This protein binds this small molecule.
Small molecule (SMILES): Cc1ccncc1NC(=O)Cc1cncc(Cl)c1

Sequence of chain 1.A:
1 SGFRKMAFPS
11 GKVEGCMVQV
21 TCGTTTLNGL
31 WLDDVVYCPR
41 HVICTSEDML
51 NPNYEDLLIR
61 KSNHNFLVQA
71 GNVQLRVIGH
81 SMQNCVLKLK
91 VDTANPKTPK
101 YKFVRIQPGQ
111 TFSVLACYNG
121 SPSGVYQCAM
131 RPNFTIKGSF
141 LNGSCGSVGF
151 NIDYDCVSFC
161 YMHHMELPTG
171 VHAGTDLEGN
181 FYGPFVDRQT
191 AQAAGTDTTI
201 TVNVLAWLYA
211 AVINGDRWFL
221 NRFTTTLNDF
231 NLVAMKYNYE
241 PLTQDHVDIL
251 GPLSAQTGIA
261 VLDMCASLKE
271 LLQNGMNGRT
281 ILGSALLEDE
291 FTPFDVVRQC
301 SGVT

Binding-site contacts:
Ligand atom O contacts residue GLU166 of chain 1.A at 2.9 Å (salt-bridge).
Ligand atom C11 contacts residue HIS164 of chain 1.A at 3.8 Å.
Ligand atom C12 contacts residue HIS164 of chain 1.A at 3.2 Å.
Ligand atom N contacts residue SER144 of chain 1.A at 3.7 Å.
Ligand atom C1 contacts residue ASN142 of chain 1.A at 3.8 Å.
Ligand atom C4 contacts residue GLU166 of chain 1.A at 3.7 Å.
Ligand atom C5 contacts residue GLU166 of chain 1.A at 3.9 Å.
Ligand atom C11 contacts residue MET49 of chain 1.A at 3.6 Å (hydrophobic).
Ligand atom C10 contacts residue GLN189 of chain 1.A at 3.9 Å.
Ligand atom N contacts residue HIS163 of chain 1.A at 2.7 Å (h-bond).
Ligand atom C10 contacts residue ARG188 of chain 1.A at 3.5 Å.
Ligand atom CL contacts residue HIS41 of chain 1.A at 3.2 Å.
Ligand atom C3 contacts residue GLU166 of chain 1.A at 3.5 Å.
Ligand atom C10 contacts residue MET165 of chain 1.A at 3.5 Å (hydrophobic).
Ligand atom N1 contacts residue CYS145 of chain 1.A at 3.7 Å.
Ligand atom C1 contacts residue GLU166 of chain 1.A at 3.7 Å.
Ligand atom CL contacts residue ASP187 of chain 1.A at 3.1 Å.
Ligand atom C4 contacts residue CYS145 of chain 1.A at 3.8 Å (hydrophobic).
Ligand atom O contacts residue MET165 of chain 1.A at 3.4 Å.
Ligand atom C2 contacts residue GLU166 of chain 1.A at 3.5 Å.
Ligand atom C10 contacts residue MET49 of chain 1.A at 3.3 Å (hydrophobic).
Ligand atom N contacts residue GLU166 of chain 1.A at 3.5 Å.
Ligand atom C2 contacts residue LEU141 of chain 1.A at 3.4 Å (hydrophobic).
Ligand atom C3 contacts residue HIS163 of chain 1.A at 3.9 Å.
Ligand atom CL contacts residue HIS164 of chain 1.A at 3.7 Å.
Ligand atom C4 contacts residue HIS163 of chain 1.A at 3.1 Å.
Ligand atom C3 contacts residue LEU141 of chain 1.A at 3.8 Å (hydrophobic).
Ligand atom C2 contacts residue ASN142 of chain 1.A at 3.6 Å.
Ligand atom N contacts residue PHE140 of chain 1.A at 3.7 Å.
Ligand atom C contacts residue GLU166 of chain 1.A at 3.4 Å.
Ligand atom C contacts residue ASN142 of chain 1.A at 3.8 Å.
Ligand atom C3 contacts residue PHE140 of chain 1.A at 3.3 Å (hydrophobic).
Ligand atom C9 contacts residue GLN189 of chain 1.A at 3.3 Å.
Ligand atom C1 contacts residue LEU141 of chain 1.A at 3.9 Å (hydrophobic).
Ligand atom C12 contacts residue HIS41 of chain 1.A at 3.9 Å.
Ligand atom N2 contacts residue ARG188 of chain 1.A at 3.6 Å.
Ligand atom N2 contacts residue GLN189 of chain 1.A at 3.5 Å (h-bond).
Ligand atom N2 contacts residue MET49 of chain 1.A at 3.7 Å.
Ligand atom C2 contacts residue PHE140 of chain 1.A at 3.7 Å (hydrophobic).
Ligand atom C11 contacts residue MET165 of chain 1.A at 3.7 Å (hydrophobic).